The protein below binds the small molecule below.
Small molecule (SMILES): CC(=O)N[C@@H]1[C@@H](O)[C@H](O)[C@@H](CO)O[C@H]1O

Binding-site contacts:
Ligand atom C6 contacts residue ALA147 of chain 1.F at 4.0 Å (hydrophobic).
Ligand atom O5 contacts residue GLU150 of chain 1.F at 3.2 Å.
Ligand atom N2 contacts residue THR156 of chain 1.F at 3.3 Å.
Ligand atom O1 contacts residue THR156 of chain 1.F at 3.6 Å.
Ligand atom O5 contacts residue ALA147 of chain 1.F at 4.0 Å.
Ligand atom C8 contacts residue THR156 of chain 1.F at 4.2 Å.
Ligand atom N2 contacts residue ASN154 of chain 1.F at 2.9 Å (h-bond).
Ligand atom O6 contacts residue ALA147 of chain 1.F at 4.2 Å.
Ligand atom C2 contacts residue THR156 of chain 1.F at 3.9 Å.
Ligand atom O1 contacts residue ASN154 of chain 1.F at 3.0 Å (h-bond).
Ligand atom O1 contacts residue SER151 of chain 1.F at 3.1 Å (h-bond).
Ligand atom C1 contacts residue ASN154 of chain 1.F at 3.8 Å.
Ligand atom O6 contacts residue GLU150 of chain 1.F at 3.8 Å.
Ligand atom C1 contacts residue SER151 of chain 1.F at 3.6 Å.
Ligand atom C8 contacts residue ASN154 of chain 1.F at 4.2 Å.
Ligand atom C1 contacts residue THR156 of chain 1.F at 3.5 Å.
Ligand atom O5 contacts residue SER151 of chain 1.F at 3.7 Å.
Ligand atom C5 contacts residue ALA147 of chain 1.F at 4.2 Å (hydrophobic).
Ligand atom C1 contacts residue GLU150 of chain 1.F at 3.5 Å.
Ligand atom C3 contacts residue THR156 of chain 1.F at 4.4 Å.
Ligand atom O7 contacts residue ASN154 of chain 1.F at 3.8 Å.
Ligand atom O1 contacts residue GLU150 of chain 1.F at 2.7 Å.
Ligand atom C7 contacts residue ASN154 of chain 1.F at 3.6 Å.
Ligand atom C2 contacts residue GLU150 of chain 1.F at 4.4 Å.
Ligand atom C2 contacts residue ASN154 of chain 1.F at 3.8 Å.
Ligand atom C7 contacts residue THR156 of chain 1.F at 4.2 Å.

Sequence of chain 1.F:
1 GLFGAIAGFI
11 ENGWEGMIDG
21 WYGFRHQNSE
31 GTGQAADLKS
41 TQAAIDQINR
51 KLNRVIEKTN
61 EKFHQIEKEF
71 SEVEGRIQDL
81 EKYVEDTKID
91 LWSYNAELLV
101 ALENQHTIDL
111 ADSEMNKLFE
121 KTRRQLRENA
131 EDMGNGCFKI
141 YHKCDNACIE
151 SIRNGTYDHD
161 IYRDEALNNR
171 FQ